Sequence of chain 1.M:
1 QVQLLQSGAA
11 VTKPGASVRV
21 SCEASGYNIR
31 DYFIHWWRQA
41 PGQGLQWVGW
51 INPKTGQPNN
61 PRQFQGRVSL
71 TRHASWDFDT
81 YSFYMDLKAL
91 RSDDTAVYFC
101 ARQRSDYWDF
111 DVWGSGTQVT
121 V

Sequence of chain 1.G:
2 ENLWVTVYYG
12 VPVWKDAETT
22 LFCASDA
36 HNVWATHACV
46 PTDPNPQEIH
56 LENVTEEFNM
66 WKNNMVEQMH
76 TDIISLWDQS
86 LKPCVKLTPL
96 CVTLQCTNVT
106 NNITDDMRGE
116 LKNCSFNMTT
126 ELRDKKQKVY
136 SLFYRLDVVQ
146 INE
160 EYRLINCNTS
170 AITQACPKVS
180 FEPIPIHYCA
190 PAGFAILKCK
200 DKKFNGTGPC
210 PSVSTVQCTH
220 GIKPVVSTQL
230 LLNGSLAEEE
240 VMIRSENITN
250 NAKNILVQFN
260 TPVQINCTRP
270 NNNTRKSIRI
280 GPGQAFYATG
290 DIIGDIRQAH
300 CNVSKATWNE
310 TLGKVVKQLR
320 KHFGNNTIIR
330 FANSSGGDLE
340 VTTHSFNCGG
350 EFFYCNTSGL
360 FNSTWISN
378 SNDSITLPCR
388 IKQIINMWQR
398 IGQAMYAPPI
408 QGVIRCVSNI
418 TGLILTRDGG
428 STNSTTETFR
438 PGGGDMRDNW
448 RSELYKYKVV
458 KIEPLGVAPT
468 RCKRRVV

Binding-site contacts:
Ligand atom N2 contacts residue ASN167 of chain 1.G at 2.9 Å (h-bond).
Ligand atom C8 contacts residue THR168 of chain 1.G at 4.2 Å.
Ligand atom O3 contacts residue HIS73 of chain 1.M at 4.0 Å.
Ligand atom C2 contacts residue ASN167 of chain 1.G at 2.5 Å.
Ligand atom C8 contacts residue TRP76 of chain 1.M at 3.5 Å (hydrophobic).
Ligand atom C6 contacts residue ARG162 of chain 1.G at 3.6 Å.
Ligand atom C1 contacts residue ARG162 of chain 1.G at 3.7 Å.
Ligand atom C4 contacts residue ASN167 of chain 1.G at 4.2 Å.
Ligand atom O7 contacts residue TRP76 of chain 1.M at 4.4 Å.
Ligand atom C5 contacts residue ARG162 of chain 1.G at 3.7 Å.
Ligand atom C8 contacts residue SER75 of chain 1.M at 4.1 Å.
Ligand atom C8 contacts residue VAL144 of chain 1.G at 4.5 Å (hydrophobic).
Ligand atom C5 contacts residue ASN167 of chain 1.G at 3.6 Å.
Ligand atom C6 contacts residue HIS73 of chain 1.M at 4.5 Å.
Ligand atom C7 contacts residue TRP76 of chain 1.M at 4.2 Å (hydrophobic).
Ligand atom O5 contacts residue ASN167 of chain 1.G at 2.3 Å (h-bond).
Ligand atom C1 contacts residue ASN167 of chain 1.G at 1.4 Å.
Ligand atom C3 contacts residue ASN167 of chain 1.G at 3.8 Å.
Ligand atom O6 contacts residue ARG162 of chain 1.G at 4.0 Å.
Ligand atom N2 contacts residue THR168 of chain 1.G at 4.1 Å.
Ligand atom C7 contacts residue ASN167 of chain 1.G at 4.0 Å.
Ligand atom O5 contacts residue ARG162 of chain 1.G at 2.9 Å (salt-bridge).

The small molecule below binds the protein below.
Small molecule (SMILES): CC(=O)N[C@H]1[C@H](O[C@H]2[C@H](O)[C@@H](NC(C)=O)CO[C@@H]2CO)O[C@H](CO)[C@@H](O)[C@@H]1O